Binding-site contacts:
Ligand atom C7 contacts residue TYR90 of chain 1.K at 4.0 Å (hydrophobic).
Ligand atom C77 contacts residue ASP28 of chain 1.K at 3.6 Å.
Ligand atom N1 contacts residue ILE45 of chain 1.G at 3.9 Å.
Ligand atom N9 contacts residue ILE45 of chain 1.G at 3.9 Å.
Ligand atom C2 contacts residue LEU2 of chain 1.G at 4.0 Å (hydrophobic).
Ligand atom N2 contacts residue VAL42 of chain 1.G at 4.0 Å.
Ligand atom C7 contacts residue CYS21 of chain 1.K at 2.8 Å (hydrophobic).
Ligand atom C4 contacts residue GLU46 of chain 1.G at 3.8 Å.
Ligand atom N9 contacts residue GLU46 of chain 1.G at 2.8 Å (salt-bridge).
Ligand atom C8 contacts residue GLU46 of chain 1.G at 3.3 Å.
Ligand atom N3 contacts residue ILE45 of chain 1.G at 3.2 Å (h-bond).
Ligand atom O6 contacts residue LEU61 of chain 1.K at 3.3 Å.
Ligand atom O6 contacts residue HIS62 of chain 1.K at 2.9 Å (h-bond).
Ligand atom O6 contacts residue GLU63 of chain 1.K at 3.9 Å.
Ligand atom C4 contacts residue ILE45 of chain 1.G at 3.5 Å (hydrophobic).
Ligand atom N77 contacts residue PRO22 of chain 1.K at 3.8 Å.
Ligand atom N2 contacts residue LEU43 of chain 1.G at 2.9 Å (h-bond).
Ligand atom N9 contacts residue TYR90 of chain 1.K at 3.9 Å.
Ligand atom C8 contacts residue CYS21 of chain 1.K at 3.1 Å (hydrophobic).
Ligand atom N3 contacts residue GLU46 of chain 1.G at 4.0 Å.
Ligand atom N1 contacts residue GLU63 of chain 1.K at 2.8 Å (salt-bridge).
Ligand atom N2 contacts residue GLU63 of chain 1.K at 3.0 Å (salt-bridge).
Ligand atom C77 contacts residue CYS21 of chain 1.K at 1.7 Å (hydrophobic).
Ligand atom C2 contacts residue GLU63 of chain 1.K at 3.6 Å.
Ligand atom C6 contacts residue ILE45 of chain 1.G at 4.0 Å (hydrophobic).
Ligand atom C5 contacts residue ILE45 of chain 1.G at 3.8 Å (hydrophobic).
Ligand atom C8 contacts residue TYR90 of chain 1.K at 3.2 Å (hydrophobic).
Ligand atom N1 contacts residue LEU61 of chain 1.K at 4.0 Å.
Ligand atom C6 contacts residue LEU61 of chain 1.K at 3.7 Å (hydrophobic).
Ligand atom C6 contacts residue HIS62 of chain 1.K at 4.0 Å.
Ligand atom N2 contacts residue ILE45 of chain 1.G at 3.8 Å.
Ligand atom C6 contacts residue GLU63 of chain 1.K at 3.7 Å.
Ligand atom N77 contacts residue ASP28 of chain 1.K at 2.7 Å (salt-bridge).
Ligand atom N3 contacts residue ALA44 of chain 1.G at 4.1 Å.
Ligand atom N3 contacts residue LEU2 of chain 1.G at 4.1 Å.
Ligand atom C5 contacts residue CYS21 of chain 1.K at 4.1 Å (hydrophobic).
Ligand atom C2 contacts residue ILE45 of chain 1.G at 3.7 Å (hydrophobic).
Ligand atom N2 contacts residue LEU2 of chain 1.G at 3.8 Å.
Ligand atom N77 contacts residue CYS21 of chain 1.K at 2.4 Å (h-bond).
Ligand atom N2 contacts residue ALA44 of chain 1.G at 3.9 Å.

Sequence of chain 1.K:
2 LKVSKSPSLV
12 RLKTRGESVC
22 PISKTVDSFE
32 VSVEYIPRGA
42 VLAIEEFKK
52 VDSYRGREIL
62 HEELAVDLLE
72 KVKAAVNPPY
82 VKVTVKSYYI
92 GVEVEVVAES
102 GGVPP

The small molecule below binds the protein below.
Small molecule (SMILES): [H]/N=C\c1c[nH]c2nc(N)[nH]c(=O)c12

Sequence of chain 1.G:
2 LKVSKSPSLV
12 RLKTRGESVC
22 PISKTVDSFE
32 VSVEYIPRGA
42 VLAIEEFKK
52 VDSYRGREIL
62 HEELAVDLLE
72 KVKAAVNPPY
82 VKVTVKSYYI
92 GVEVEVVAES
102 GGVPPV